Sequence of chain 1.D:
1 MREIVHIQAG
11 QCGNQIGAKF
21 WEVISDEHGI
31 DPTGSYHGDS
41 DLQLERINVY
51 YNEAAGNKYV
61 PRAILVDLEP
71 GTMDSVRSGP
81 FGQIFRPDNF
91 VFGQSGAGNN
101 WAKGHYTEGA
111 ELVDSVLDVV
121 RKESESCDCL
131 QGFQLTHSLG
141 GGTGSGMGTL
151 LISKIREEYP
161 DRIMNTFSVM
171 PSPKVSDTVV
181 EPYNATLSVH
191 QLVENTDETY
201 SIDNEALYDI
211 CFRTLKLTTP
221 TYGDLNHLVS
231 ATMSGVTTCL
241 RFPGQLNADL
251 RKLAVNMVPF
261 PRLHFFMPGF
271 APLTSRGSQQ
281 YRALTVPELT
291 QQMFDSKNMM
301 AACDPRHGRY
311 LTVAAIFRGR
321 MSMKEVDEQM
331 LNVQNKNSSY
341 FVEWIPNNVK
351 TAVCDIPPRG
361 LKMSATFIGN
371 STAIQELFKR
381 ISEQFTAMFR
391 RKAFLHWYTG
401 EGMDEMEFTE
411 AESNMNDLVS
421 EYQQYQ

This small molecule binds to this protein.
Small molecule (SMILES): CC(=O)O[C@H]1C(=O)[C@@]2(C)[C@H]([C@H](OC(=O)c3ccccc3)[C@]3(O)C[C@H](OC(=O)[C@H](O)[C@@H](NC(=O)c4ccccc4)c4ccccc4)C(C)=C1C3(C)C)[C@]1(OC(C)=O)CO[C@@H]1C[C@@H]2O

Binding-site contacts:
Ligand atom C27 contacts residue ARG359 of chain 1.D at 3.3 Å.
Ligand atom C08 contacts residue HIS227 of chain 1.D at 3.7 Å.
Ligand atom C44 contacts residue LEU361 of chain 1.D at 3.8 Å (hydrophobic).
Ligand atom C06 contacts residue LEU215 of chain 1.D at 3.9 Å (hydrophobic).
Ligand atom C42 contacts residue VAL23 of chain 1.D at 3.5 Å (hydrophobic).
Ligand atom O06 contacts residue LEU273 of chain 1.D at 3.4 Å.
Ligand atom C47 contacts residue ARG276 of chain 1.D at 3.9 Å.
Ligand atom C41 contacts residue GLU27 of chain 1.D at 3.7 Å.
Ligand atom C41 contacts residue PRO358 of chain 1.D at 3.9 Å (hydrophobic).
Ligand atom C19 contacts residue THR274 of chain 1.D at 3.8 Å.
Ligand atom C07 contacts residue HIS227 of chain 1.D at 3.9 Å.
Ligand atom C28 contacts residue ARG359 of chain 1.D at 3.4 Å.
Ligand atom C16 contacts residue THR274 of chain 1.D at 3.9 Å.
Ligand atom O06 contacts residue LEU215 of chain 1.D at 3.7 Å.
Ligand atom C07 contacts residue LEU215 of chain 1.D at 3.9 Å (hydrophobic).
Ligand atom C07 contacts residue ASP224 of chain 1.D at 3.6 Å.
Ligand atom O13 contacts residue ARG359 of chain 1.D at 2.6 Å (salt-bridge).
Ligand atom C16 contacts residue PRO272 of chain 1.D at 3.9 Å (hydrophobic).
Ligand atom C30 contacts residue HIS227 of chain 1.D at 3.5 Å.
Ligand atom C41 contacts residue SER234 of chain 1.D at 3.6 Å.
Ligand atom C44 contacts residue GLY360 of chain 1.D at 3.3 Å.
Ligand atom C40 contacts residue SER234 of chain 1.D at 3.4 Å.
Ligand atom C15 contacts residue PRO272 of chain 1.D at 3.4 Å (hydrophobic).
Ligand atom O13 contacts residue PRO358 of chain 1.D at 3.6 Å.
Ligand atom O05 contacts residue LEU361 of chain 1.D at 3.6 Å.
Ligand atom C39 contacts residue ALA231 of chain 1.D at 3.6 Å (hydrophobic).
Ligand atom C42 contacts residue PRO358 of chain 1.D at 3.8 Å (hydrophobic).
Ligand atom O06 contacts residue THR274 of chain 1.D at 3.0 Å (h-bond).
Ligand atom C33 contacts residue ASP26 of chain 1.D at 3.7 Å.
Ligand atom C14 contacts residue LEU215 of chain 1.D at 3.6 Å (hydrophobic).
Ligand atom O10 contacts residue GLN279 of chain 1.D at 3.8 Å.
Ligand atom O14 contacts residue HIS227 of chain 1.D at 2.8 Å (h-bond).
Ligand atom C39 contacts residue PHE270 of chain 1.D at 3.7 Å (hydrophobic).
Ligand atom O07 contacts residue GLN279 of chain 1.D at 3.0 Å (h-bond).
Ligand atom C33 contacts residue GLU22 of chain 1.D at 3.6 Å.
Ligand atom C41 contacts residue VAL23 of chain 1.D at 3.4 Å (hydrophobic).
Ligand atom C32 contacts residue ASP26 of chain 1.D at 3.5 Å.
Ligand atom C36 contacts residue HIS227 of chain 1.D at 3.9 Å.
Ligand atom O12 contacts residue ARG359 of chain 1.D at 3.3 Å (salt-bridge).
Ligand atom O06 contacts residue PRO272 of chain 1.D at 3.8 Å.